Sequence of chain 2.A:
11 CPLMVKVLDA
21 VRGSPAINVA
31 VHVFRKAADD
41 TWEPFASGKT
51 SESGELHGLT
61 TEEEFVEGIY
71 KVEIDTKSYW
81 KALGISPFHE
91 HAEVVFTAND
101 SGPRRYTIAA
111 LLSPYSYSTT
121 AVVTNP

Sequence of chain 1.A:
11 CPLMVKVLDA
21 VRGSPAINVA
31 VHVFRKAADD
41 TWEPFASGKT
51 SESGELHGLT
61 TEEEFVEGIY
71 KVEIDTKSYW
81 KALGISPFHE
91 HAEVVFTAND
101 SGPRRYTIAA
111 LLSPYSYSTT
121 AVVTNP

Binding-site contacts:
Ligand atom C14 contacts residue TCW1 of chain 2.D at 2.0 Å.
Ligand atom O11 contacts residue ALA109 of chain 1.A at 3.2 Å.
Ligand atom C15 contacts residue TCW1 of chain 2.D at 2.2 Å.
Ligand atom O7 contacts residue TCW1 of chain 2.D at 0.6 Å (h-bond).
Ligand atom C2 contacts residue TCW1 of chain 2.D at 0.7 Å.
Ligand atom C4 contacts residue TCW1 of chain 2.D at 1.3 Å.
Ligand atom O8 contacts residue LYS16 of chain 2.A at 2.9 Å (salt-bridge).
Ligand atom O7 contacts residue LYS16 of chain 1.A at 3.1 Å (salt-bridge).
Ligand atom C15 contacts residue LEU18 of chain 1.A at 3.8 Å (hydrophobic).
Ligand atom C20 contacts residue TCW1 of chain 2.D at 2.8 Å.
Ligand atom C20 contacts residue SER118 of chain 1.A at 2.6 Å.
Ligand atom N9 contacts residue TCW1 of chain 2.D at 0.7 Å.
Ligand atom C2 contacts residue LYS16 of chain 1.A at 3.5 Å.
Ligand atom C5 contacts residue TCW1 of chain 2.D at 0.7 Å.
Ligand atom C3 contacts residue TCW1 of chain 2.D at 1.0 Å.
Ligand atom C17 contacts residue SER118 of chain 1.A at 3.5 Å.
Ligand atom O13 contacts residue TCW1 of chain 2.D at 3.0 Å (h-bond).
Ligand atom O8 contacts residue LYS16 of chain 1.A at 2.7 Å (salt-bridge).
Ligand atom O13 contacts residue THR120 of chain 2.A at 2.6 Å.
Ligand atom C1 contacts residue TCW1 of chain 2.D at 0.9 Å.
Ligand atom C1 contacts residue LYS16 of chain 1.A at 3.3 Å.
Ligand atom C16 contacts residue ALA109 of chain 1.A at 3.6 Å (hydrophobic).
Ligand atom C20 contacts residue LEU111 of chain 2.A at 3.7 Å (hydrophobic).
Ligand atom O10 contacts residue TCW1 of chain 2.D at 0.6 Å (h-bond).
Ligand atom C12 contacts residue TCW1 of chain 2.D at 2.5 Å.
Ligand atom C6 contacts residue TCW1 of chain 2.D at 1.1 Å.
Ligand atom C4 contacts residue LEU18 of chain 1.A at 3.8 Å (hydrophobic).
Ligand atom C18 contacts residue TCW1 of chain 2.D at 0.6 Å.
Ligand atom C15 contacts residue ALA109 of chain 1.A at 3.6 Å (hydrophobic).
Ligand atom C12 contacts residue LEU18 of chain 1.A at 3.8 Å (hydrophobic).
Ligand atom C1 contacts residue LYS16 of chain 2.A at 3.8 Å.
Ligand atom O11 contacts residue TCW1 of chain 2.D at 1.1 Å.
Ligand atom C16 contacts residue TCW1 of chain 2.D at 2.0 Å.
Ligand atom C17 contacts residue LEU111 of chain 1.A at 3.7 Å (hydrophobic).
Ligand atom O10 contacts residue LYS16 of chain 2.A at 3.1 Å (salt-bridge).
Ligand atom C19 contacts residue TCW1 of chain 2.D at 1.3 Å.
Ligand atom O8 contacts residue TCW1 of chain 2.D at 0.2 Å (h-bond).
Ligand atom O13 contacts residue ALA109 of chain 2.A at 3.4 Å.
Ligand atom C17 contacts residue TCW1 of chain 2.D at 1.6 Å.
Ligand atom C12 contacts residue THR120 of chain 2.A at 3.8 Å.

This protein binds this small molecule.
Small molecule (SMILES): Cc1ccc(C(=O)c2cc(O)c(O)c([N+](=O)[O-])c2)cc1